This protein binds this small molecule.
Small molecule (SMILES): CCCCCC(=O)CC(=O)N[C@H]1CCOC1=O

Binding-site contacts:
Ligand atom O10 contacts residue TRP95 of chain 2.B at 3.5 Å.
Ligand atom C4 contacts residue TYR63 of chain 2.B at 4.2 Å (hydrophobic).
Ligand atom O35 contacts residue TYR71 of chain 2.B at 3.5 Å (h-bond).
Ligand atom N11 contacts residue TYR63 of chain 2.B at 3.8 Å.
Ligand atom C5 contacts residue ASP80 of chain 2.B at 3.8 Å.
Ligand atom C22 contacts residue TYR71 of chain 2.B at 3.5 Å (hydrophobic).
Ligand atom O35 contacts residue ASP80 of chain 2.B at 2.7 Å (salt-bridge).
Ligand atom O3 contacts residue LEU115 of chain 2.B at 3.3 Å.
Ligand atom C28 contacts residue TYR71 of chain 2.B at 4.1 Å (hydrophobic).
Ligand atom C18 contacts residue CYS45 of chain 2.B at 4.3 Å (hydrophobic).
Ligand atom C4 contacts residue ALA110 of chain 2.B at 4.2 Å (hydrophobic).
Ligand atom O10 contacts residue PHE100 of chain 2.B at 3.5 Å.
Ligand atom O36 contacts residue LEU83 of chain 2.B at 3.3 Å.
Ligand atom C25 contacts residue PHE59 of chain 2.B at 4.1 Å (hydrophobic).
Ligand atom C15 contacts residue CYS45 of chain 2.B at 4.2 Å (hydrophobic).
Ligand atom C14 contacts residue SER134 of chain 2.B at 3.6 Å.
Ligand atom N11 contacts residue ASP80 of chain 2.B at 3.8 Å.
Ligand atom C13 contacts residue TYR63 of chain 2.B at 4.3 Å (hydrophobic).
Ligand atom O10 contacts residue VAL82 of chain 2.B at 4.0 Å.
Ligand atom C15 contacts residue SER43 of chain 2.B at 3.5 Å.
Ligand atom C14 contacts residue SER43 of chain 2.B at 3.9 Å.
Ligand atom C5 contacts residue LEU106 of chain 2.B at 4.3 Å (hydrophobic).
Ligand atom C5 contacts residue TYR71 of chain 2.B at 3.5 Å (hydrophobic).
Ligand atom C4 contacts residue TRP67 of chain 2.B at 3.2 Å (hydrophobic).
Ligand atom O3 contacts residue TYR63 of chain 2.B at 4.0 Å.
Ligand atom C28 contacts residue TYR63 of chain 2.B at 4.1 Å (hydrophobic).
Ligand atom C14 contacts residue TYR63 of chain 2.B at 4.1 Å (hydrophobic).
Ligand atom O36 contacts residue CYS45 of chain 2.B at 3.4 Å.
Ligand atom C1 contacts residue ASP80 of chain 2.B at 3.3 Å.
Ligand atom C18 contacts residue SER43 of chain 2.B at 3.0 Å.
Ligand atom C19 contacts residue TYR71 of chain 2.B at 4.0 Å (hydrophobic).
Ligand atom C1 contacts residue TRP95 of chain 2.B at 4.3 Å (hydrophobic).
Ligand atom N11 contacts residue TRP95 of chain 2.B at 3.9 Å.
Ligand atom C5 contacts residue TRP67 of chain 2.B at 3.8 Å (hydrophobic).
Ligand atom C2 contacts residue TRP95 of chain 2.B at 3.5 Å (hydrophobic).
Ligand atom C28 contacts residue VAL68 of chain 2.B at 3.8 Å (hydrophobic).
Ligand atom O3 contacts residue TRP95 of chain 2.B at 3.5 Å.
Ligand atom C4 contacts residue LEU115 of chain 2.B at 3.4 Å (hydrophobic).
Ligand atom C13 contacts residue ASP80 of chain 2.B at 3.5 Å.
Ligand atom O3 contacts residue ALA110 of chain 2.B at 4.1 Å.

Sequence of chain 2.B:
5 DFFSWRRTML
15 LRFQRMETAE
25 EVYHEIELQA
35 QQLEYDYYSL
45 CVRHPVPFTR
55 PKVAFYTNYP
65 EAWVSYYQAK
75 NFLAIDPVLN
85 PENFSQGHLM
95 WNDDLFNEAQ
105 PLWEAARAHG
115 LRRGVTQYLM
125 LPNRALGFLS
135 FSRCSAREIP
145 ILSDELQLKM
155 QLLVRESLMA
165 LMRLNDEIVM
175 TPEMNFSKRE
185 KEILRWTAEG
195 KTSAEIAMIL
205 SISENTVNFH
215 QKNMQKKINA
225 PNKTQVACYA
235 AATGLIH